Binding-site contacts:
Ligand atom C1 contacts residue ASN208 of chain 1.A at 1.4 Å.
Ligand atom O3 contacts residue ASP229 of chain 1.A at 3.8 Å.
Ligand atom C6 contacts residue ASP229 of chain 1.A at 4.5 Å.
Ligand atom C4 contacts residue ARG225 of chain 1.A at 4.1 Å.
Ligand atom C4 contacts residue ASP229 of chain 1.A at 3.3 Å.
Ligand atom O3 contacts residue ARG225 of chain 1.A at 3.2 Å (salt-bridge).
Ligand atom C5 contacts residue ASP229 of chain 1.A at 4.4 Å.
Ligand atom C3 contacts residue ARG225 of chain 1.A at 3.9 Å.
Ligand atom C3 contacts residue ILE211 of chain 1.A at 4.3 Å (hydrophobic).
Ligand atom C3 contacts residue ASN208 of chain 1.A at 3.8 Å.
Ligand atom O4 contacts residue ARG225 of chain 1.A at 3.1 Å (salt-bridge).
Ligand atom C7 contacts residue ASN208 of chain 1.A at 3.5 Å.
Ligand atom C3 contacts residue ASP229 of chain 1.A at 4.2 Å.
Ligand atom O4 contacts residue ASP229 of chain 1.A at 2.6 Å (salt-bridge).
Ligand atom C4 contacts residue TRP262 of chain 1.A at 3.8 Å (hydrophobic).
Ligand atom C6 contacts residue ASN208 of chain 1.A at 4.5 Å.
Ligand atom C5 contacts residue TRP262 of chain 1.A at 3.8 Å (hydrophobic).
Ligand atom C4 contacts residue ASN208 of chain 1.A at 4.3 Å.
Ligand atom C5 contacts residue ASN208 of chain 1.A at 3.7 Å.
Ligand atom O6 contacts residue ASN208 of chain 1.A at 3.9 Å.
Ligand atom O7 contacts residue ASN208 of chain 1.A at 3.9 Å.
Ligand atom N2 contacts residue ASN208 of chain 1.A at 2.8 Å (h-bond).
Ligand atom C2 contacts residue ARG225 of chain 1.A at 3.8 Å.
Ligand atom O5 contacts residue ASN208 of chain 1.A at 2.4 Å (h-bond).
Ligand atom C2 contacts residue ASN208 of chain 1.A at 2.5 Å.
Ligand atom C1 contacts residue TRP262 of chain 1.A at 4.3 Å (hydrophobic).
Ligand atom C3 contacts residue TRP262 of chain 1.A at 3.9 Å (hydrophobic).
Ligand atom O3 contacts residue ILE211 of chain 1.A at 3.9 Å.
Ligand atom C6 contacts residue TRP262 of chain 1.A at 4.5 Å (hydrophobic).
Ligand atom O5 contacts residue TRP262 of chain 1.A at 4.4 Å.
Ligand atom O3 contacts residue ASP77 of chain 1.A at 4.2 Å.
Ligand atom O2 contacts residue ARG225 of chain 1.A at 4.0 Å.

This protein binds this small molecule.
Small molecule (SMILES): CC(=O)N[C@H]1[C@H](O[C@H]2[C@H](O)[C@@H](NC(C)=O)CO[C@@H]2CO[C@@H]2O[C@@H](C)[C@@H](O)[C@@H](O)[C@@H]2O)O[C@H](CO)[C@@H](O[C@@H]2O[C@H](CO[C@H]3O[C@H](CO)[C@@H](O)[C@H](O)[C@@H]3O)[C@@H](O)[C@H](O[C@H]3O[C@H](CO)[C@@H](O)[C@H](O)[C@@H]3O)[C@@H]2O)[C@@H]1O

Sequence of chain 1.A:
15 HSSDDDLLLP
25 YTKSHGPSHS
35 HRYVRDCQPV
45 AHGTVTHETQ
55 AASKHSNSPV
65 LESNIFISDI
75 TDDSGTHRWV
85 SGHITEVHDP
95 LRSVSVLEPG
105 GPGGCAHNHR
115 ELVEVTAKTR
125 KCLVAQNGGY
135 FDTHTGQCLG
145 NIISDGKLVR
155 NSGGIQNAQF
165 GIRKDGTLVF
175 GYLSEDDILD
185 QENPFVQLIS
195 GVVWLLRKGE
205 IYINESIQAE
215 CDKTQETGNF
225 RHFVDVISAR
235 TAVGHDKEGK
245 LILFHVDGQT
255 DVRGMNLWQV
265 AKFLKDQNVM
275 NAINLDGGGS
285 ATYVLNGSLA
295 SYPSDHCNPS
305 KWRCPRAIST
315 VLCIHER